Binding-site contacts:
Ligand atom C1 contacts residue SER94 of chain 1.B at 3.6 Å.
Ligand atom N2 contacts residue GLU104 of chain 1.B at 3.5 Å (salt-bridge).
Ligand atom C4 contacts residue GLU104 of chain 1.B at 3.6 Å.
Ligand atom C4 contacts residue GLN93 of chain 1.B at 3.7 Å.
Ligand atom C36 contacts residue LEU92 of chain 1.B at 3.8 Å (hydrophobic).
Ligand atom C10 contacts residue GLN93 of chain 1.B at 3.8 Å.
Ligand atom C1 contacts residue LYS96 of chain 1.B at 3.8 Å.
Ligand atom N7 contacts residue GLN93 of chain 1.B at 3.0 Å (h-bond).
Ligand atom N2 contacts residue SER94 of chain 1.B at 3.9 Å.
Ligand atom C34 contacts residue ARG84 of chain 1.B at 3.8 Å.
Ligand atom C21 contacts residue TRP108 of chain 1.B at 3.6 Å (hydrophobic).
Ligand atom N2 contacts residue ASP99 of chain 1.B at 2.7 Å (salt-bridge).
Ligand atom O6 contacts residue TRP108 of chain 1.B at 3.1 Å (h-bond).
Ligand atom O16 contacts residue LEU92 of chain 1.B at 3.3 Å.
Ligand atom C35 contacts residue VAL83 of chain 1.B at 3.4 Å (hydrophobic).
Ligand atom C33 contacts residue LYS82 of chain 1.B at 3.5 Å.
Ligand atom C3 contacts residue GLN93 of chain 1.B at 3.4 Å.
Ligand atom C34 contacts residue LYS82 of chain 1.B at 3.5 Å.
Ligand atom O16 contacts residue GLN93 of chain 1.B at 2.8 Å (h-bond).
Ligand atom C15 contacts residue LEU92 of chain 1.B at 3.6 Å (hydrophobic).
Ligand atom C4 contacts residue TRP95 of chain 1.B at 3.8 Å (hydrophobic).
Ligand atom C4 contacts residue ASP99 of chain 1.B at 3.7 Å.
Ligand atom C31 contacts residue LYS82 of chain 1.B at 3.6 Å.
Ligand atom O6 contacts residue GLU104 of chain 1.B at 3.5 Å (salt-bridge).
Ligand atom C35 contacts residue LYS82 of chain 1.B at 3.8 Å.
Ligand atom C35 contacts residue LEU92 of chain 1.B at 3.6 Å (hydrophobic).
Ligand atom C18 contacts residue GLY91 of chain 1.B at 3.4 Å.
Ligand atom C5 contacts residue GLN93 of chain 1.B at 3.7 Å.
Ligand atom N17 contacts residue LEU92 of chain 1.B at 3.8 Å.
Ligand atom C30 contacts residue LYS82 of chain 1.B at 3.5 Å.
Ligand atom C27 contacts residue GLN93 of chain 1.B at 3.8 Å.
Ligand atom C1 contacts residue ASP99 of chain 1.B at 3.2 Å.
Ligand atom C3 contacts residue SER94 of chain 1.B at 3.6 Å.
Ligand atom N26 contacts residue GLY91 of chain 1.B at 3.6 Å.
Ligand atom C35 contacts residue GLY91 of chain 1.B at 3.5 Å.
Ligand atom C36 contacts residue GLY91 of chain 1.B at 3.7 Å.
Ligand atom C20 contacts residue TRP108 of chain 1.B at 3.8 Å (hydrophobic).
Ligand atom C3 contacts residue ASP99 of chain 1.B at 3.6 Å.
Ligand atom C24 contacts residue GLN93 of chain 1.B at 3.8 Å.
Ligand atom C33 contacts residue ARG84 of chain 1.B at 3.5 Å.

Sequence of chain 1.B:
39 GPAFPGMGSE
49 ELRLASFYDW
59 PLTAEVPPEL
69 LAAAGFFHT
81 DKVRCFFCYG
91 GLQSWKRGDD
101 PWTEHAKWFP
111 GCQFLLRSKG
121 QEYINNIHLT

The small molecule below binds the protein below.
Small molecule (SMILES): CN[C@@H](C)C(=O)N[C@H](C(=O)N1CCC[C@H]1c1nc(-c2cccc3ccccc23)cs1)C1CCCCC1